Binding-site contacts:
Ligand atom C8 contacts residue SER7 of chain 4.A at 3.7 Å.
Ligand atom C7 contacts residue NAG1 of chain 4.E at 4.3 Å.
Ligand atom C1 contacts residue ASN5 of chain 4.A at 1.4 Å.
Ligand atom N2 contacts residue ASN5 of chain 4.A at 3.0 Å (h-bond).
Ligand atom O7 contacts residue TYR203 of chain 4.A at 4.1 Å.
Ligand atom C7 contacts residue TYR203 of chain 4.A at 4.1 Å (hydrophobic).
Ligand atom N2 contacts residue SER7 of chain 4.A at 3.3 Å (h-bond).
Ligand atom C8 contacts residue ASN5 of chain 4.A at 4.4 Å.
Ligand atom C7 contacts residue ASN5 of chain 4.A at 3.1 Å.
Ligand atom C3 contacts residue ASN5 of chain 4.A at 3.8 Å.
Ligand atom O5 contacts residue ASN5 of chain 4.A at 2.3 Å (h-bond).
Ligand atom O7 contacts residue SER7 of chain 4.A at 4.3 Å.
Ligand atom C7 contacts residue SER7 of chain 4.A at 3.6 Å.
Ligand atom O7 contacts residue NAG1 of chain 4.E at 3.4 Å.
Ligand atom C8 contacts residue TYR203 of chain 4.A at 3.2 Å (hydrophobic).
Ligand atom C6 contacts residue GLU2 of chain 4.A at 3.9 Å.
Ligand atom C2 contacts residue SER7 of chain 4.A at 4.0 Å.
Ligand atom C2 contacts residue ASN5 of chain 4.A at 2.5 Å.
Ligand atom C1 contacts residue SER7 of chain 4.A at 3.5 Å.
Ligand atom C4 contacts residue ASN5 of chain 4.A at 4.2 Å.
Ligand atom O6 contacts residue GLU2 of chain 4.A at 2.9 Å (salt-bridge).
Ligand atom C5 contacts residue ASN5 of chain 4.A at 3.7 Å.
Ligand atom O7 contacts residue ASN5 of chain 4.A at 2.8 Å (h-bond).

Sequence of chain 4.A:
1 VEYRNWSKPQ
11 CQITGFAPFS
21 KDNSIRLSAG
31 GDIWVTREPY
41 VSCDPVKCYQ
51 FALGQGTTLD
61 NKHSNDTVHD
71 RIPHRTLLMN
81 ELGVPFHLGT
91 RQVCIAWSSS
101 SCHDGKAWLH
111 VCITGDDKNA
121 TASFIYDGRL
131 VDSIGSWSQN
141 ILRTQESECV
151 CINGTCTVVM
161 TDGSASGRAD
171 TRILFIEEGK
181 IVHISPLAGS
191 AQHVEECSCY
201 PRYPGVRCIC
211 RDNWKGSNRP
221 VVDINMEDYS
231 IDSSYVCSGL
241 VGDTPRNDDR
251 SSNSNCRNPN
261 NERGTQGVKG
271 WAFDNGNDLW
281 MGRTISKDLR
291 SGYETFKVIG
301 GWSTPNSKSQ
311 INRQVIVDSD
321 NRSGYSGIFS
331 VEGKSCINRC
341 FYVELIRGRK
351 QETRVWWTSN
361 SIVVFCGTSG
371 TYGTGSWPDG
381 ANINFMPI

The small molecule below binds the protein below.
Small molecule (SMILES): CC(=O)N[C@@H]1[C@@H](O)[C@H](O)[C@@H](CO)O[C@H]1O